The protein below binds the small molecule below.
Small molecule (SMILES): NC(=O)[C@H]1C=CCN([C@@H]2O[C@H](COP(=O)(O)OP(=O)(O)OC[C@@H]3O[C@@H](n4cnc5c(N)ncnc54)[C@@H](O)[C@H]3O)[C@@H](O)[C@H]2O)C1

Sequence of chain 1.B:
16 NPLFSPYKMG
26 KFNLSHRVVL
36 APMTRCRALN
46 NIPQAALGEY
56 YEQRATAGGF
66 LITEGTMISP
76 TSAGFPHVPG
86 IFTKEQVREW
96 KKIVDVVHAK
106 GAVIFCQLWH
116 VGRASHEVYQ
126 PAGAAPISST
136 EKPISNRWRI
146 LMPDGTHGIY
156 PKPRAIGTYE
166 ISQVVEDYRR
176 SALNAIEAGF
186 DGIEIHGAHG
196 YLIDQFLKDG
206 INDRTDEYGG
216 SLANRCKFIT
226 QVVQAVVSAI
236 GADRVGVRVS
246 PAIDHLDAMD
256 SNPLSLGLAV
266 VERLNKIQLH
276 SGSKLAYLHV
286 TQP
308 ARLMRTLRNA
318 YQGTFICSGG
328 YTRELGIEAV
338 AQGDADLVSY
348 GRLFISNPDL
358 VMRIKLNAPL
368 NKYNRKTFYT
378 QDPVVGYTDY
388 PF

Binding-site contacts:
Ligand atom N7N contacts residue TYR196 of chain 1.B at 3.4 Å (h-bond).
Ligand atom C7N contacts residue HIS194 of chain 1.B at 4.0 Å.
Ligand atom O7N contacts residue HIS194 of chain 1.B at 3.0 Å (h-bond).
Ligand atom N7N contacts residue HIS191 of chain 1.B at 4.3 Å.
Ligand atom O2P contacts residue TRP143 of chain 1.B at 4.2 Å.
Ligand atom C4'A contacts residue HIS250 of chain 1.B at 3.9 Å.
Ligand atom C4N contacts residue TYR376 of chain 1.B at 4.3 Å (hydrophobic).
Ligand atom O7N contacts residue TYR196 of chain 1.B at 3.1 Å.
Ligand atom O2N contacts residue TYR376 of chain 1.B at 3.5 Å (h-bond).
Ligand atom N1N contacts residue FMN1 of chain 1.G at 3.7 Å.
Ligand atom C2N contacts residue HIS194 of chain 1.B at 3.8 Å.
Ligand atom C1'A contacts residue FMN1 of chain 1.G at 4.0 Å.
Ligand atom C5'A contacts residue HIS250 of chain 1.B at 4.1 Å.
Ligand atom C7N contacts residue FMN1 of chain 1.G at 3.2 Å.
Ligand atom C4N contacts residue PHE80 of chain 1.B at 3.9 Å (hydrophobic).
Ligand atom C5N contacts residue PHE80 of chain 1.B at 4.0 Å (hydrophobic).
Ligand atom C5N contacts residue TYR376 of chain 1.B at 3.3 Å (hydrophobic).
Ligand atom C6N contacts residue TYR376 of chain 1.B at 3.4 Å (hydrophobic).
Ligand atom C2N contacts residue FMN1 of chain 1.G at 3.8 Å.
Ligand atom C7N contacts residue TRP114 of chain 1.B at 4.3 Å (hydrophobic).
Ligand atom O7N contacts residue HIS191 of chain 1.B at 3.0 Å (h-bond).
Ligand atom C4N contacts residue FMN1 of chain 1.G at 4.0 Å.
Ligand atom C7N contacts residue TYR196 of chain 1.B at 3.5 Å (hydrophobic).
Ligand atom O1 contacts residue TYR376 of chain 1.B at 4.0 Å.
Ligand atom C2N contacts residue HIS250 of chain 1.B at 4.2 Å.
Ligand atom C2'A contacts residue FMN1 of chain 1.G at 4.1 Å.
Ligand atom N7N contacts residue TRP114 of chain 1.B at 3.1 Å.
Ligand atom C7N contacts residue HIS191 of chain 1.B at 4.0 Å.
Ligand atom N7N contacts residue THR39 of chain 1.B at 3.6 Å.
Ligand atom C6N contacts residue FMN1 of chain 1.G at 4.0 Å.
Ligand atom C3N contacts residue FMN1 of chain 1.G at 3.3 Å.
Ligand atom C3N contacts residue TYR196 of chain 1.B at 3.9 Å (hydrophobic).
Ligand atom C4N contacts residue TYR196 of chain 1.B at 3.5 Å (hydrophobic).
Ligand atom O7N contacts residue FMN1 of chain 1.G at 3.3 Å.
Ligand atom C5N contacts residue TYR196 of chain 1.B at 4.2 Å (hydrophobic).
Ligand atom C1'A contacts residue HIS250 of chain 1.B at 4.2 Å.
Ligand atom N7N contacts residue FMN1 of chain 1.G at 3.3 Å.
Ligand atom O2'A contacts residue FMN1 of chain 1.G at 3.4 Å.
Ligand atom O4'A contacts residue HIS250 of chain 1.B at 3.1 Å.
Ligand atom C2N contacts residue TYR196 of chain 1.B at 4.2 Å (hydrophobic).